This small molecule binds to this protein.
Small molecule (SMILES): O=C1C[C@@H]2OCC=C3CN4CC[C@]56c7ccccc7N1[C@H]5[C@H]2[C@H]3C[C@H]46

Sequence of chain 1.A:
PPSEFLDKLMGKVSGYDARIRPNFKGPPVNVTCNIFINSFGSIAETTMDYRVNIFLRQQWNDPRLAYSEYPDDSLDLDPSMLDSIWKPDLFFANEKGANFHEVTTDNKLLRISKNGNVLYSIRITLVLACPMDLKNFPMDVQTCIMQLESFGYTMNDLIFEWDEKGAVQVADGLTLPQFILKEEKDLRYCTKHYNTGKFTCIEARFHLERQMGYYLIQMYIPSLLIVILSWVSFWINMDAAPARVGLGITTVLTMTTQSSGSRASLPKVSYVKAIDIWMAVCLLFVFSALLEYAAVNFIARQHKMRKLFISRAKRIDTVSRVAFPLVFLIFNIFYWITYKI

Sequence of chain 1.E:
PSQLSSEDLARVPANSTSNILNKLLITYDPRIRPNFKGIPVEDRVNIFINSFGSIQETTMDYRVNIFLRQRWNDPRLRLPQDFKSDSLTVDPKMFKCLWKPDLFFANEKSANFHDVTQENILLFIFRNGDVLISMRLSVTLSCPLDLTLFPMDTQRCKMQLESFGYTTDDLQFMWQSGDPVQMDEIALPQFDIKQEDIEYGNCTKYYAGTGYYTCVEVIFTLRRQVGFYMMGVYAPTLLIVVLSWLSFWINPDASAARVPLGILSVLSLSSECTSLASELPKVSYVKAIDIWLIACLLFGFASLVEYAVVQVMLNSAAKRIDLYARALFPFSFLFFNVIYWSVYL

Binding-site contacts:
Ligand atom CAU contacts residue THR228 of chain 1.A at 4.4 Å.
Ligand atom CAD contacts residue PHE244 of chain 1.E at 3.5 Å (hydrophobic).
Ligand atom NAY contacts residue PHE183 of chain 1.A at 3.3 Å (h-bond).
Ligand atom CAG contacts residue PHE183 of chain 1.A at 4.2 Å (hydrophobic).
Ligand atom CAE contacts residue PHE244 of chain 1.E at 3.5 Å (hydrophobic).
Ligand atom OAJ contacts residue ARG189 of chain 1.E at 2.9 Å (salt-bridge).
Ligand atom CAP contacts residue PHE187 of chain 1.E at 4.3 Å (hydrophobic).
Ligand atom CAP contacts residue PHE168 of chain 1.E at 4.3 Å (hydrophobic).
Ligand atom CAR contacts residue TYR226 of chain 1.A at 4.0 Å (hydrophobic).
Ligand atom CAI contacts residue ARG189 of chain 1.E at 4.0 Å.
Ligand atom CAE contacts residue LEU242 of chain 1.E at 4.4 Å (hydrophobic).
Ligand atom CAV contacts residue PHE183 of chain 1.A at 3.5 Å (hydrophobic).
Ligand atom CAB contacts residue LEU242 of chain 1.E at 4.3 Å (hydrophobic).
Ligand atom CAF contacts residue THR228 of chain 1.A at 3.8 Å.
Ligand atom CAS contacts residue PHE187 of chain 1.E at 4.3 Å (hydrophobic).
Ligand atom NAH contacts residue THR228 of chain 1.A at 4.5 Å.
Ligand atom CAD contacts residue LEU242 of chain 1.E at 4.0 Å (hydrophobic).
Ligand atom CAX contacts residue PHE183 of chain 1.A at 3.8 Å (hydrophobic).
Ligand atom CAC contacts residue LEU242 of chain 1.E at 3.6 Å (hydrophobic).
Ligand atom CAU contacts residue TYR226 of chain 1.A at 3.6 Å (hydrophobic).
Ligand atom CAE contacts residue THR228 of chain 1.A at 4.4 Å.
Ligand atom CAF contacts residue LEU252 of chain 1.E at 4.1 Å (hydrophobic).
Ligand atom CAA contacts residue THR228 of chain 1.A at 4.2 Å.
Ligand atom CAT contacts residue TYR226 of chain 1.A at 3.6 Å (hydrophobic).
Ligand atom CAX contacts residue SER254 of chain 1.E at 4.4 Å.
Ligand atom CAS contacts residue TYR226 of chain 1.A at 4.4 Å (hydrophobic).
Ligand atom CAQ contacts residue PHE187 of chain 1.E at 4.0 Å (hydrophobic).
Ligand atom CAU contacts residue PHE231 of chain 1.A at 3.7 Å (hydrophobic).
Ligand atom OAJ contacts residue THR228 of chain 1.A at 4.2 Å.
Ligand atom CAX contacts residue PHE187 of chain 1.E at 4.0 Å (hydrophobic).
Ligand atom CAK contacts residue SER254 of chain 1.E at 4.1 Å.
Ligand atom CAV contacts residue PHE231 of chain 1.A at 3.9 Å (hydrophobic).
Ligand atom CAL contacts residue ARG189 of chain 1.E at 4.2 Å.
Ligand atom CAQ contacts residue TYR226 of chain 1.A at 4.4 Å (hydrophobic).
Ligand atom CAW contacts residue PHE183 of chain 1.A at 3.9 Å (hydrophobic).
Ligand atom CAW contacts residue SER254 of chain 1.E at 3.8 Å.
Ligand atom CAC contacts residue PHE231 of chain 1.A at 4.3 Å (hydrophobic).
Ligand atom CAW contacts residue LEU242 of chain 1.E at 3.8 Å (hydrophobic).
Ligand atom CAC contacts residue PHE183 of chain 1.A at 4.2 Å (hydrophobic).
Ligand atom NAH contacts residue SER254 of chain 1.E at 4.4 Å.